Sequence of chain 1.A:
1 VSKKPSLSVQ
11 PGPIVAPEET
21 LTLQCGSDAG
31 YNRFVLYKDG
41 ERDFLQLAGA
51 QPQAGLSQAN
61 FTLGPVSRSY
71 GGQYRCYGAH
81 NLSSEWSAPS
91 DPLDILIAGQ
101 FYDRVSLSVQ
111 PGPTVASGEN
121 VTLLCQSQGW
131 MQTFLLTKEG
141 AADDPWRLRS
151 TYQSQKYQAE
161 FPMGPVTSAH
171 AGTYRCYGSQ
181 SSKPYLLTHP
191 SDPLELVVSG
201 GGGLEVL

Binding-site contacts:
Ligand atom C3 contacts residue ASN120 of chain 1.A at 3.9 Å.
Ligand atom C1 contacts residue ASN120 of chain 1.A at 1.4 Å.
Ligand atom O6 contacts residue GLU119 of chain 1.A at 3.8 Å.
Ligand atom C2 contacts residue ASN120 of chain 1.A at 2.6 Å.
Ligand atom N2 contacts residue ASN120 of chain 1.A at 3.0 Å (h-bond).
Ligand atom C7 contacts residue ASN120 of chain 1.A at 4.3 Å.
Ligand atom C4 contacts residue ASN120 of chain 1.A at 4.3 Å.
Ligand atom O5 contacts residue ASN120 of chain 1.A at 2.3 Å (h-bond).
Ligand atom O6 contacts residue ASN120 of chain 1.A at 4.5 Å.
Ligand atom O6 contacts residue GLY118 of chain 1.A at 4.4 Å.
Ligand atom C5 contacts residue ASN120 of chain 1.A at 3.6 Å.

The protein below binds the small molecule below.
Small molecule (SMILES): CC(=O)N[C@@H]1[C@@H](O)[C@H](O)[C@@H](CO)O[C@H]1O